Sequence of chain 1.B:
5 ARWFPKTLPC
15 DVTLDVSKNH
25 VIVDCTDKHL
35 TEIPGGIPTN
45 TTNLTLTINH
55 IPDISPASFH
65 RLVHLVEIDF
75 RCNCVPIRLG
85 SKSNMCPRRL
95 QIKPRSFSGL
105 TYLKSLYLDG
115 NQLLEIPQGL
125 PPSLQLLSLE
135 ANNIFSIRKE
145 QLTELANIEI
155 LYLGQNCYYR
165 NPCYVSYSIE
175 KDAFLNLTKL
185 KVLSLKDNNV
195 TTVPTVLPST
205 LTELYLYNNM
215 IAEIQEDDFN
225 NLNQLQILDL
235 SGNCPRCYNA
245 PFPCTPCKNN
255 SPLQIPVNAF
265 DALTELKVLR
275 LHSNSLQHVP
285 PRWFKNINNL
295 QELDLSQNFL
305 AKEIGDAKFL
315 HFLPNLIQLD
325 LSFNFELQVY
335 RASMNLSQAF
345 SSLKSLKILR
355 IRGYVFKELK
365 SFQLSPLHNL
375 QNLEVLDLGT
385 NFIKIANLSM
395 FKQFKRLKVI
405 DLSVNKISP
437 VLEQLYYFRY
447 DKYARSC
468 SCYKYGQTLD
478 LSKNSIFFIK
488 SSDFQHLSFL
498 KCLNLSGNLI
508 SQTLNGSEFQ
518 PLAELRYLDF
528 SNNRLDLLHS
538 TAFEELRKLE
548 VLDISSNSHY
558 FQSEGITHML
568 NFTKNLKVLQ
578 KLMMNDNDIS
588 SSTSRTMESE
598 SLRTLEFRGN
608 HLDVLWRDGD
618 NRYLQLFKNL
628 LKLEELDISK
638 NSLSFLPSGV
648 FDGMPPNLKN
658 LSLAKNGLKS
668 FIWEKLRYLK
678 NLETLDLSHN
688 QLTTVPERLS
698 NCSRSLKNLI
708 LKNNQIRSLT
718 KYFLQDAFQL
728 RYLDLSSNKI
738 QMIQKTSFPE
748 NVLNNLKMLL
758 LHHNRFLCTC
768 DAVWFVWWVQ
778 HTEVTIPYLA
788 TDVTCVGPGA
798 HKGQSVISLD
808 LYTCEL

Binding-site contacts:
Ligand atom C7 contacts residue ILE26 of chain 1.B at 3.5 Å (hydrophobic).
Ligand atom C5 contacts residue GLU71 of chain 1.B at 4.2 Å.
Ligand atom C5 contacts residue VAL70 of chain 1.B at 3.8 Å (hydrophobic).
Ligand atom C8 contacts residue ILE26 of chain 1.B at 3.3 Å (hydrophobic).
Ligand atom C8 contacts residue LYS22 of chain 1.B at 4.2 Å.
Ligand atom O6 contacts residue GLU71 of chain 1.B at 3.2 Å (salt-bridge).
Ligand atom C3 contacts residue HIS24 of chain 1.B at 4.4 Å.
Ligand atom C8 contacts residue HIS24 of chain 1.B at 4.4 Å.
Ligand atom C7 contacts residue ASN47 of chain 1.B at 3.3 Å.
Ligand atom O7 contacts residue ILE26 of chain 1.B at 3.2 Å.
Ligand atom C5 contacts residue ASN47 of chain 1.B at 3.6 Å.
Ligand atom C6 contacts residue VAL70 of chain 1.B at 3.5 Å (hydrophobic).
Ligand atom C6 contacts residue SER109 of chain 1.B at 4.1 Å.
Ligand atom C4 contacts residue GLU71 of chain 1.B at 4.1 Å.
Ligand atom C2 contacts residue ASN47 of chain 1.B at 2.6 Å.
Ligand atom O6 contacts residue VAL70 of chain 1.B at 4.0 Å.
Ligand atom O5 contacts residue VAL70 of chain 1.B at 3.7 Å.
Ligand atom O5 contacts residue GLU71 of chain 1.B at 3.4 Å.
Ligand atom O7 contacts residue ASN47 of chain 1.B at 2.9 Å (h-bond).
Ligand atom C1 contacts residue ASN47 of chain 1.B at 1.5 Å.
Ligand atom C7 contacts residue HIS24 of chain 1.B at 4.4 Å.
Ligand atom C4 contacts residue ASN47 of chain 1.B at 4.2 Å.
Ligand atom C3 contacts residue ASN47 of chain 1.B at 3.9 Å.
Ligand atom N2 contacts residue HIS24 of chain 1.B at 4.0 Å.
Ligand atom C6 contacts residue GLU71 of chain 1.B at 3.9 Å.
Ligand atom C1 contacts residue HIS24 of chain 1.B at 4.2 Å.
Ligand atom N2 contacts residue ASN47 of chain 1.B at 3.2 Å (h-bond).
Ligand atom C1 contacts residue VAL70 of chain 1.B at 4.5 Å (hydrophobic).
Ligand atom O6 contacts residue SER109 of chain 1.B at 2.8 Å (h-bond).
Ligand atom O5 contacts residue ASN47 of chain 1.B at 2.3 Å (h-bond).
Ligand atom C1 contacts residue GLU71 of chain 1.B at 4.3 Å.

A protein and the small-molecule ligand that binds it are described below.
Small molecule (SMILES): CC(=O)N[C@@H]1[C@@H](O)[C@H](O)[C@@H](CO)O[C@H]1O